Sequence of chain 1.P:
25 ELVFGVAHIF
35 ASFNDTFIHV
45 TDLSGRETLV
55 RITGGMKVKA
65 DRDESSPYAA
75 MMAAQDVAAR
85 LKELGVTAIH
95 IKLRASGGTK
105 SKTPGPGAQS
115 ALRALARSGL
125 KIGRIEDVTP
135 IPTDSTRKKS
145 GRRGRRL

The protein below binds the small molecule below.
Small molecule (SMILES): CC[C@@H]1CN2CCc3cc(OC)c(OC)cc3[C@H]2C[C@H]1C[C@@H]1NCCc2cc(OC)c(OC)cc21

Binding-site contacts:
Ligand atom CAL contacts residue LEU151 of chain 1.P at 4.3 Å (hydrophobic).
Ligand atom CBC contacts residue LEU151 of chain 1.P at 3.2 Å (hydrophobic).
Ligand atom OAU contacts residue LEU151 of chain 1.P at 3.9 Å.
Ligand atom CBG contacts residue LEU151 of chain 1.P at 3.2 Å (hydrophobic).
Ligand atom CAO contacts residue LEU151 of chain 1.P at 3.4 Å (hydrophobic).
Ligand atom CBA contacts residue LEU151 of chain 1.P at 3.9 Å (hydrophobic).
Ligand atom CAH contacts residue LEU151 of chain 1.P at 3.4 Å (hydrophobic).
Ligand atom CAW contacts residue LEU151 of chain 1.P at 3.8 Å (hydrophobic).
Ligand atom CAK contacts residue LEU151 of chain 1.P at 3.5 Å (hydrophobic).
Ligand atom NAR contacts residue LEU151 of chain 1.P at 2.7 Å (h-bond).